Sequence of chain 1.J:
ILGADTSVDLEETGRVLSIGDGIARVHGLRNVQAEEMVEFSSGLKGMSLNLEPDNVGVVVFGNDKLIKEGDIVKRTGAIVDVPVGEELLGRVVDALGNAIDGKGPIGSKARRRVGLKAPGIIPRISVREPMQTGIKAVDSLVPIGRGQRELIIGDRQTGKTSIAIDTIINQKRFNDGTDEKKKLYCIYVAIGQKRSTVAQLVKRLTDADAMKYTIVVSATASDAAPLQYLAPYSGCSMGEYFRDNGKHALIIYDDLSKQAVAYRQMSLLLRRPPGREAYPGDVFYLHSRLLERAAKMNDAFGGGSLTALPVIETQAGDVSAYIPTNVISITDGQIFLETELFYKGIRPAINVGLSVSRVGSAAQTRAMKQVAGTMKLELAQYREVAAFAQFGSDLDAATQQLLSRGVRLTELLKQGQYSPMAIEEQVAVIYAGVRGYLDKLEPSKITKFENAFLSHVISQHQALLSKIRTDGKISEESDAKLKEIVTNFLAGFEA

Binding-site contacts:
Ligand atom C8 contacts residue GLN432 of chain 1.J at 3.7 Å.
Ligand atom N6 contacts residue GLN430 of chain 1.J at 2.9 Å (h-bond).
Ligand atom O3A contacts residue GLY174 of chain 1.J at 2.7 Å (h-bond).
Ligand atom PB contacts residue MG1 of chain 1.PA at 3.3 Å.
Ligand atom PG contacts residue MG1 of chain 1.PA at 3.2 Å.
Ligand atom C8 contacts residue SER177 of chain 1.J at 3.4 Å.
Ligand atom C2 contacts residue TYR372 of chain 1.M at 3.5 Å (hydrophobic).
Ligand atom O1B contacts residue THR173 of chain 1.J at 3.2 Å (h-bond).
Ligand atom PB contacts residue LYS175 of chain 1.J at 3.5 Å.
Ligand atom O3A contacts residue LYS175 of chain 1.J at 3.4 Å (salt-bridge).
Ligand atom C4 contacts residue GLN432 of chain 1.J at 3.1 Å.
Ligand atom O4' contacts residue PHE357 of chain 1.J at 3.1 Å.
Ligand atom O3G contacts residue GLN172 of chain 1.J at 3.1 Å (h-bond).
Ligand atom C5' contacts residue GLN172 of chain 1.J at 3.6 Å.
Ligand atom N3B contacts residue MG1 of chain 1.PA at 3.4 Å.
Ligand atom O1G contacts residue GLN172 of chain 1.J at 3.0 Å (h-bond).
Ligand atom PA contacts residue GLY174 of chain 1.J at 3.5 Å.
Ligand atom N3 contacts residue GLN432 of chain 1.J at 3.5 Å (h-bond).
Ligand atom O2A contacts residue THR176 of chain 1.J at 3.5 Å (h-bond).
Ligand atom O5' contacts residue GLY174 of chain 1.J at 3.6 Å.
Ligand atom O2G contacts residue MG1 of chain 1.PA at 2.2 Å.
Ligand atom N3 contacts residue TYR372 of chain 1.M at 3.5 Å (h-bond).
Ligand atom C5' contacts residue GLY174 of chain 1.J at 3.6 Å.
Ligand atom PG contacts residue GLN172 of chain 1.J at 3.6 Å.
Ligand atom O2A contacts residue SER177 of chain 1.J at 2.6 Å (h-bond).
Ligand atom O1G contacts residue MG1 of chain 1.PA at 3.5 Å.
Ligand atom O2B contacts residue THR176 of chain 1.J at 2.9 Å (h-bond).
Ligand atom PB contacts residue GLY174 of chain 1.J at 3.6 Å.
Ligand atom N9 contacts residue GLN432 of chain 1.J at 3.3 Å (h-bond).
Ligand atom O3G contacts residue ARG171 of chain 1.J at 3.5 Å.
Ligand atom O1B contacts residue GLN172 of chain 1.J at 3.5 Å (h-bond).
Ligand atom N6 contacts residue GLY431 of chain 1.J at 3.5 Å (h-bond).
Ligand atom O1B contacts residue LYS175 of chain 1.J at 2.6 Å (salt-bridge).
Ligand atom O2B contacts residue LYS175 of chain 1.J at 3.5 Å (salt-bridge).
Ligand atom N3B contacts residue GLN172 of chain 1.J at 3.1 Å (h-bond).
Ligand atom O2B contacts residue MG1 of chain 1.PA at 2.2 Å.
Ligand atom O2' contacts residue GLN432 of chain 1.J at 3.1 Å (h-bond).
Ligand atom C5 contacts residue GLN432 of chain 1.J at 3.5 Å.
Ligand atom O2A contacts residue GLY174 of chain 1.J at 3.1 Å.
Ligand atom O1B contacts residue GLY174 of chain 1.J at 3.2 Å (h-bond).

Sequence of chain 1.M:
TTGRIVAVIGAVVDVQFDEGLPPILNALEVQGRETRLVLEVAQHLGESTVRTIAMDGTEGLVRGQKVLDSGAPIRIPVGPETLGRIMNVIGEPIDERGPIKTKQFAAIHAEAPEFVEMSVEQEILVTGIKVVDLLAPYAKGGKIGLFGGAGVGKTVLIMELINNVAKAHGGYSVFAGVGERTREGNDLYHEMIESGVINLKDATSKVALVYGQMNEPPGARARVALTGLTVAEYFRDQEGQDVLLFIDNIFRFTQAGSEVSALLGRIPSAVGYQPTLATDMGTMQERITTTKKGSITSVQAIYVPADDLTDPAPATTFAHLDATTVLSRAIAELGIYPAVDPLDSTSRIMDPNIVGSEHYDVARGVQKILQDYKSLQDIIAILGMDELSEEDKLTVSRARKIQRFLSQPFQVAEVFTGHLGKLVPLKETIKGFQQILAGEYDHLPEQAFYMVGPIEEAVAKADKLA

This small molecule binds to this protein.
Small molecule (SMILES): Nc1ncnc2c1ncn2[C@@H]1O[C@H](CO[P](=O)(O)O[P](=O)(O)NP(=O)(O)O)[C@@H](O)[C@H]1O